Binding-site contacts:
Ligand atom C3 contacts residue HEM1 of chain 1.B at 3.0 Å.
Ligand atom O2 contacts residue ALA256 of chain 1.A at 4.0 Å.
Ligand atom C2 contacts residue ALA256 of chain 1.A at 3.1 Å (hydrophobic).
Ligand atom N1 contacts residue HEM1 of chain 1.B at 2.2 Å.
Ligand atom C17 contacts residue VAL434 of chain 1.A at 4.1 Å (hydrophobic).
Ligand atom N1 contacts residue LEU321 of chain 1.A at 4.1 Å.
Ligand atom O2 contacts residue PHE255 of chain 1.A at 3.5 Å.
Ligand atom S contacts residue PHE78 of chain 1.A at 4.1 Å.
Ligand atom C7 contacts residue PHE255 of chain 1.A at 4.0 Å (hydrophobic).
Ligand atom C10 contacts residue MET79 of chain 1.A at 3.7 Å (hydrophobic).
Ligand atom C1 contacts residue THR260 of chain 1.A at 3.8 Å.
Ligand atom C14 contacts residue GLN72 of chain 1.A at 3.4 Å.
Ligand atom O2 contacts residue HIS259 of chain 1.A at 2.9 Å (h-bond).
Ligand atom C18 contacts residue PHE78 of chain 1.A at 3.7 Å (hydrophobic).
Ligand atom S contacts residue VAL434 of chain 1.A at 3.8 Å.
Ligand atom C11 contacts residue TYR76 of chain 1.A at 3.7 Å (hydrophobic).
Ligand atom C18 contacts residue TYR76 of chain 1.A at 3.8 Å (hydrophobic).
Ligand atom C2 contacts residue THR260 of chain 1.A at 3.8 Å.
Ligand atom O1 contacts residue MET79 of chain 1.A at 3.7 Å.
Ligand atom C1 contacts residue LEU321 of chain 1.A at 3.8 Å (hydrophobic).
Ligand atom C4 contacts residue LEU321 of chain 1.A at 3.7 Å (hydrophobic).
Ligand atom C18 contacts residue MET433 of chain 1.A at 3.3 Å (hydrophobic).
Ligand atom C13 contacts residue ALA73 of chain 1.A at 3.7 Å (hydrophobic).
Ligand atom C2 contacts residue LEU321 of chain 1.A at 4.0 Å (hydrophobic).
Ligand atom N1 contacts residue ALA256 of chain 1.A at 4.0 Å.
Ligand atom S contacts residue MET433 of chain 1.A at 3.4 Å.
Ligand atom C17 contacts residue MET79 of chain 1.A at 3.7 Å (hydrophobic).
Ligand atom O1 contacts residue PHE83 of chain 1.A at 3.9 Å.
Ligand atom C10 contacts residue TYR76 of chain 1.A at 3.7 Å (hydrophobic).
Ligand atom C15 contacts residue GLN72 of chain 1.A at 4.1 Å.
Ligand atom C1 contacts residue ALA256 of chain 1.A at 3.2 Å (hydrophobic).
Ligand atom O1 contacts residue PHE255 of chain 1.A at 3.9 Å.
Ligand atom C13 contacts residue GLN72 of chain 1.A at 3.9 Å.
Ligand atom C6 contacts residue HIS259 of chain 1.A at 3.9 Å.
Ligand atom C15 contacts residue TYR76 of chain 1.A at 4.2 Å (hydrophobic).
Ligand atom C2 contacts residue HEM1 of chain 1.B at 3.1 Å.
Ligand atom C5 contacts residue ALA256 of chain 1.A at 4.1 Å (hydrophobic).
Ligand atom C3 contacts residue LEU321 of chain 1.A at 3.9 Å (hydrophobic).
Ligand atom C5 contacts residue LEU321 of chain 1.A at 3.6 Å (hydrophobic).
Ligand atom C6 contacts residue PHE255 of chain 1.A at 4.1 Å (hydrophobic).

This small molecule binds to this protein.
Small molecule (SMILES): CSCC[C@H](NC(=O)C1CCC(C)CC1)C(=O)Nc1ccncc1

Sequence of chain 1.A:
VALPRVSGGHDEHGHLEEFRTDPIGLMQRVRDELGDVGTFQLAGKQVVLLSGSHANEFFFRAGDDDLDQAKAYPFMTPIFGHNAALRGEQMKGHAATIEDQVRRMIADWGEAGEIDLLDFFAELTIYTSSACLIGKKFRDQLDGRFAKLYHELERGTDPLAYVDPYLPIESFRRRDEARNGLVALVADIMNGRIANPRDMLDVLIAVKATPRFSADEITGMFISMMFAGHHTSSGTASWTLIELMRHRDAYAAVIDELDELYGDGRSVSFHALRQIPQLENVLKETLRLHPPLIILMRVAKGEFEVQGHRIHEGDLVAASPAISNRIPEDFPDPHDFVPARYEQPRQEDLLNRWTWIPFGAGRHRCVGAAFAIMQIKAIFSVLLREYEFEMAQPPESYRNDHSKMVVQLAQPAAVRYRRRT